The small molecule below binds the protein below.
Small molecule (SMILES): C[C@H](N)C(=O)N[C@@H](CCCN=C(N)N)C(=O)N[C@@H](CCCN=C(N)N)C(=O)N[C@@H](CCCCN)C(=O)N[C@@H](COP(=O)(O)O)C(=O)N[C@@H](CS)C(=O)N[C@H](C=O)CCC(N)=O

Binding-site contacts:
Ligand atom O3P contacts residue ARG134 of chain 1.A at 2.8 Å (salt-bridge).
Ligand atom NH2 contacts residue ARG61 of chain 1.A at 3.6 Å.
Ligand atom O contacts residue VAL183 of chain 1.A at 3.3 Å.
Ligand atom P contacts residue ARG61 of chain 1.A at 3.7 Å.
Ligand atom NH2 contacts residue GLU187 of chain 1.A at 2.9 Å (salt-bridge).
Ligand atom O2P contacts residue TYR135 of chain 1.A at 2.6 Å (h-bond).
Ligand atom NE contacts residue GLU187 of chain 1.A at 2.8 Å (salt-bridge).
Ligand atom N contacts residue ASN231 of chain 1.A at 2.8 Å (h-bond).
Ligand atom SG contacts residue OYI1 of chain 1.G at 2.0 Å (h-bond).
Ligand atom NZ contacts residue ASP230 of chain 1.A at 2.9 Å (salt-bridge).
Ligand atom CB contacts residue ASN180 of chain 1.A at 3.4 Å.
Ligand atom CB contacts residue ASN231 of chain 1.A at 3.5 Å.
Ligand atom C contacts residue ASN231 of chain 1.A at 3.6 Å.
Ligand atom CA contacts residue ASN180 of chain 1.A at 3.5 Å.
Ligand atom O contacts residue LEU234 of chain 1.A at 3.6 Å.
Ligand atom C contacts residue LEU179 of chain 1.A at 3.6 Å (hydrophobic).
Ligand atom O contacts residue OYI1 of chain 1.G at 3.3 Å.
Ligand atom CZ contacts residue GLU187 of chain 1.A at 3.5 Å.
Ligand atom NE contacts residue ARG65 of chain 1.A at 3.6 Å.
Ligand atom N contacts residue OYI1 of chain 1.G at 3.7 Å.
Ligand atom O3P contacts residue ARG61 of chain 1.A at 2.9 Å (salt-bridge).
Ligand atom N contacts residue ASN180 of chain 1.A at 2.8 Å (h-bond).
Ligand atom CZ contacts residue ARG65 of chain 1.A at 3.6 Å.
Ligand atom CB contacts residue ASN180 of chain 1.A at 3.3 Å.
Ligand atom N contacts residue LEU234 of chain 1.A at 3.8 Å.
Ligand atom CB contacts residue ASN231 of chain 1.A at 3.7 Å.
Ligand atom O1P contacts residue ARG61 of chain 1.A at 2.8 Å (salt-bridge).
Ligand atom O2P contacts residue ARG134 of chain 1.A at 2.8 Å (salt-bridge).
Ligand atom NH1 contacts residue ARG65 of chain 1.A at 3.7 Å.
Ligand atom CA contacts residue ASN231 of chain 1.A at 3.7 Å.
Ligand atom C contacts residue ASN180 of chain 1.A at 3.6 Å.
Ligand atom CD contacts residue GLU187 of chain 1.A at 3.5 Å.
Ligand atom N contacts residue LEU179 of chain 1.A at 3.6 Å.
Ligand atom NH2 contacts residue VAL183 of chain 1.A at 3.6 Å.
Ligand atom CB contacts residue OYI1 of chain 1.G at 3.0 Å.
Ligand atom O contacts residue ASN231 of chain 1.A at 2.9 Å (h-bond).
Ligand atom CA contacts residue OYI1 of chain 1.G at 3.5 Å.
Ligand atom CA contacts residue ASN180 of chain 1.A at 3.7 Å.
Ligand atom NH2 contacts residue ARG65 of chain 1.A at 3.5 Å (salt-bridge).
Ligand atom CA contacts residue ASN231 of chain 1.A at 3.5 Å.

Sequence of chain 1.A:
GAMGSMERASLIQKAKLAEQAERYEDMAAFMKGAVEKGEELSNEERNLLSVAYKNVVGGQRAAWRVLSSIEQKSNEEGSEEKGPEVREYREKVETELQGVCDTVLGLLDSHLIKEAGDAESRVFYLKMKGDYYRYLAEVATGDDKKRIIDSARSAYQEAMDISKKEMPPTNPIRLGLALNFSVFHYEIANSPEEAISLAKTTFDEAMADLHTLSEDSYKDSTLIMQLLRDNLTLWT